Sequence of chain 1.B:
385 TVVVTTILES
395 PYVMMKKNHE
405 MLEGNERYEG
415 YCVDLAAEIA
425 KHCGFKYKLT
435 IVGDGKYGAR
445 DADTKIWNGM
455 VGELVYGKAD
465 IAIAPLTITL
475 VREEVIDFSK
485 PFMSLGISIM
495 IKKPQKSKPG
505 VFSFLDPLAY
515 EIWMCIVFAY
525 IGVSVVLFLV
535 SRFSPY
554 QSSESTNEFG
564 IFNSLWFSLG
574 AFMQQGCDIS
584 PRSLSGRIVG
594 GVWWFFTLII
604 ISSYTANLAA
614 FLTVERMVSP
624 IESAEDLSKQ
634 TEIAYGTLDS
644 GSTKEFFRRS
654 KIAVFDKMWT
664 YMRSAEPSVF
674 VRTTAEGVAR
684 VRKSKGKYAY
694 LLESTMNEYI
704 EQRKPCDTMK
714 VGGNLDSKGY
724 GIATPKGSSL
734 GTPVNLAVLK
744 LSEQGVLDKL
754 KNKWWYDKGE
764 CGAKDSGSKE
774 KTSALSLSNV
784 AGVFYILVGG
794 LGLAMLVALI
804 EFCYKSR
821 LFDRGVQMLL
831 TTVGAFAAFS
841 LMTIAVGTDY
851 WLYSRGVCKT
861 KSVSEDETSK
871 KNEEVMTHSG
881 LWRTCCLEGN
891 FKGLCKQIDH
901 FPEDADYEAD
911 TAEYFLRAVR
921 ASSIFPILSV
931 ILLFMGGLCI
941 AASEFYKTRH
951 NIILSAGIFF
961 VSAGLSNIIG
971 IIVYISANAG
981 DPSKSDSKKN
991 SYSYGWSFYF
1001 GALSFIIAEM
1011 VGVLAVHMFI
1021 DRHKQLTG

Binding-site contacts:
Ligand atom O contacts residue ARG476 of chain 1.B at 2.5 Å (salt-bridge).
Ligand atom OE2 contacts residue GLU696 of chain 1.B at 4.0 Å.
Ligand atom CG contacts residue SER645 of chain 1.B at 3.7 Å.
Ligand atom OE2 contacts residue THR646 of chain 1.B at 2.5 Å (h-bond).
Ligand atom OE2 contacts residue SER645 of chain 1.B at 2.6 Å (h-bond).
Ligand atom CG contacts residue LEU641 of chain 1.B at 3.9 Å (hydrophobic).
Ligand atom OXT contacts residue TYR441 of chain 1.B at 3.3 Å.
Ligand atom OXT contacts residue THR471 of chain 1.B at 3.9 Å.
Ligand atom CD contacts residue SER645 of chain 1.B at 3.5 Å.
Ligand atom O contacts residue PRO469 of chain 1.B at 4.3 Å.
Ligand atom N contacts residue TYR723 of chain 1.B at 3.2 Å.
Ligand atom C contacts residue THR471 of chain 1.B at 3.5 Å.
Ligand atom OE1 contacts residue THR646 of chain 1.B at 3.4 Å.
Ligand atom O contacts residue THR471 of chain 1.B at 3.0 Å (h-bond).
Ligand atom CA contacts residue TYR441 of chain 1.B at 4.0 Å (hydrophobic).
Ligand atom CB contacts residue TYR441 of chain 1.B at 3.5 Å (hydrophobic).
Ligand atom CG contacts residue GLY644 of chain 1.B at 3.7 Å.
Ligand atom C contacts residue LEU470 of chain 1.B at 4.2 Å (hydrophobic).
Ligand atom N contacts residue TYR441 of chain 1.B at 3.8 Å.
Ligand atom OE1 contacts residue GLU696 of chain 1.B at 2.9 Å (salt-bridge).
Ligand atom CA contacts residue GLU696 of chain 1.B at 4.1 Å.
Ligand atom CG contacts residue TYR441 of chain 1.B at 4.0 Å (hydrophobic).
Ligand atom N contacts residue THR471 of chain 1.B at 4.0 Å.
Ligand atom C contacts residue ARG476 of chain 1.B at 3.4 Å.
Ligand atom O contacts residue SER645 of chain 1.B at 3.3 Å.
Ligand atom CA contacts residue TYR723 of chain 1.B at 4.1 Å (hydrophobic).
Ligand atom CD contacts residue GLY644 of chain 1.B at 3.9 Å.
Ligand atom OE2 contacts residue GLY644 of chain 1.B at 3.2 Å.
Ligand atom CA contacts residue THR471 of chain 1.B at 3.6 Å.
Ligand atom C contacts residue PRO469 of chain 1.B at 3.4 Å (hydrophobic).
Ligand atom OXT contacts residue LEU470 of chain 1.B at 3.7 Å.
Ligand atom C contacts residue TYR441 of chain 1.B at 4.1 Å (hydrophobic).
Ligand atom N contacts residue PRO469 of chain 1.B at 2.5 Å (h-bond).
Ligand atom N contacts residue MET699 of chain 1.B at 4.2 Å.
Ligand atom O contacts residue LEU470 of chain 1.B at 4.4 Å.
Ligand atom CD contacts residue GLU696 of chain 1.B at 3.6 Å.
Ligand atom OXT contacts residue ARG476 of chain 1.B at 3.4 Å (salt-bridge).
Ligand atom OXT contacts residue PRO469 of chain 1.B at 3.0 Å (h-bond).
Ligand atom CA contacts residue PRO469 of chain 1.B at 3.5 Å (hydrophobic).
Ligand atom CD contacts residue THR646 of chain 1.B at 3.7 Å.

A protein and the small-molecule ligand that binds it are described below.
Small molecule (SMILES): N[C@@H](CCC(=O)O)C(=O)O